Binding-site contacts:
Ligand atom C2 contacts residue ARG129 of chain 1.B at 3.8 Å.
Ligand atom C1 contacts residue ARG129 of chain 1.B at 3.8 Å.
Ligand atom O6 contacts residue HIS134 of chain 1.B at 3.5 Å (h-bond).
Ligand atom O1B contacts residue TRP279 of chain 1.B at 3.6 Å.
Ligand atom N5 contacts residue THR352 of chain 1.B at 3.8 Å.
Ligand atom C9 contacts residue SER16 of chain 1.B at 3.9 Å.
Ligand atom O9 contacts residue CYS53 of chain 1.B at 3.5 Å.
Ligand atom O1A contacts residue ARG129 of chain 1.B at 2.8 Å (salt-bridge).
Ligand atom C4 contacts residue ASP14 of chain 1.B at 3.8 Å.
Ligand atom C11 contacts residue TYR20 of chain 1.B at 3.1 Å (hydrophobic).
Ligand atom C11 contacts residue GLN351 of chain 1.B at 3.5 Å.
Ligand atom C3 contacts residue ASN346 of chain 1.B at 3.5 Å.
Ligand atom C6 contacts residue SER16 of chain 1.B at 3.9 Å.
Ligand atom C4 contacts residue THR352 of chain 1.B at 3.6 Å.
Ligand atom O8 contacts residue SER16 of chain 1.B at 2.8 Å (h-bond).
Ligand atom O11 contacts residue GLN351 of chain 1.B at 3.0 Å (h-bond).
Ligand atom O1A contacts residue ARG202 of chain 1.B at 2.8 Å (salt-bridge).
Ligand atom O2 contacts residue ARG129 of chain 1.B at 2.9 Å (salt-bridge).
Ligand atom O4 contacts residue THR352 of chain 1.B at 3.0 Å (h-bond).
Ligand atom C1 contacts residue ARG202 of chain 1.B at 3.6 Å.
Ligand atom C1 contacts residue HIS134 of chain 1.B at 3.9 Å.
Ligand atom C9 contacts residue ASN15 of chain 1.B at 3.7 Å.
Ligand atom O1B contacts residue ARG202 of chain 1.B at 2.9 Å (salt-bridge).
Ligand atom O7 contacts residue HIS134 of chain 1.B at 3.3 Å (h-bond).
Ligand atom O9 contacts residue ASN15 of chain 1.B at 3.0 Å (h-bond).
Ligand atom O8 contacts residue ASP14 of chain 1.B at 3.8 Å.
Ligand atom O2 contacts residue ASP14 of chain 1.B at 2.9 Å (salt-bridge).
Ligand atom O1B contacts residue ASN346 of chain 1.B at 3.0 Å (h-bond).
Ligand atom C7 contacts residue SER16 of chain 1.B at 3.5 Å.
Ligand atom O6 contacts residue ARG129 of chain 1.B at 3.9 Å.
Ligand atom O9 contacts residue TRP95 of chain 1.B at 3.6 Å.
Ligand atom C8 contacts residue ASN15 of chain 1.B at 3.7 Å.
Ligand atom O8 contacts residue ASN15 of chain 1.B at 2.6 Å (h-bond).
Ligand atom C9 contacts residue TRP95 of chain 1.B at 3.7 Å (hydrophobic).
Ligand atom C2 contacts residue ASN346 of chain 1.B at 3.9 Å.
Ligand atom O2 contacts residue ASN346 of chain 1.B at 3.3 Å (h-bond).
Ligand atom C2 contacts residue ASP14 of chain 1.B at 3.9 Å.
Ligand atom O1A contacts residue HIS134 of chain 1.B at 3.1 Å.
Ligand atom C6 contacts residue ASP14 of chain 1.B at 3.5 Å.
Ligand atom C8 contacts residue SER16 of chain 1.B at 3.6 Å.

The small molecule below binds the protein below.
Small molecule (SMILES): O=C(CO)N[C@H]1[C@H]([C@H](O)[C@H](O)CO)O[C@](O)(C(=O)O)C[C@@H]1O

Sequence of chain 1.B:
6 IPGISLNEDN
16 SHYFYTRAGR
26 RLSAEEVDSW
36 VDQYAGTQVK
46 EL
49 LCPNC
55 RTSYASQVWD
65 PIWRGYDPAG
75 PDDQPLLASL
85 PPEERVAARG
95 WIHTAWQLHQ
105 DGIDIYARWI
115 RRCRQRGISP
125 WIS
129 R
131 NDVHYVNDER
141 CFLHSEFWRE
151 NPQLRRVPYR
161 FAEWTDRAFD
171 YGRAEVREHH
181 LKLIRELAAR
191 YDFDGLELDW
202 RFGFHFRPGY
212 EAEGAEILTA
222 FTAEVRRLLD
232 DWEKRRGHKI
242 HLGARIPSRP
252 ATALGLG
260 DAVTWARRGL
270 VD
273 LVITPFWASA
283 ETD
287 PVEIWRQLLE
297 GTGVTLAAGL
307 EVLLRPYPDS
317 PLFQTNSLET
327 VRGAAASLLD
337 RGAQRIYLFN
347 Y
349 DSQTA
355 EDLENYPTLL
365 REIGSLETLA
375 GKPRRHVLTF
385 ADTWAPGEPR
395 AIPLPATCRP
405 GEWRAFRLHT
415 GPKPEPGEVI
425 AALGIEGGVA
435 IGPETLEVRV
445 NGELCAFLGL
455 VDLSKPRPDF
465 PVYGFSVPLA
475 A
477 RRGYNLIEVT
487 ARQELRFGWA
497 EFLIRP